Binding-site contacts:
Ligand atom O28 contacts residue ZN1 of chain 1.M at 2.1 Å.
Ligand atom O28 contacts residue GLU326 of chain 1.A at 2.8 Å (salt-bridge).
Ligand atom C14 contacts residue GOL1 of chain 1.B at 3.3 Å.
Ligand atom O24 contacts residue ALA268 of chain 1.A at 3.2 Å (h-bond).
Ligand atom F19 contacts residue TYR382 of chain 1.A at 3.5 Å.
Ligand atom F33 contacts residue GLU379 of chain 1.A at 3.1 Å.
Ligand atom C09 contacts residue ALA268 of chain 1.A at 3.2 Å (hydrophobic).
Ligand atom C07 contacts residue TYR387 of chain 1.A at 3.4 Å (hydrophobic).
Ligand atom C30 contacts residue GLU126 of chain 1.A at 3.3 Å.
Ligand atom O27 contacts residue GLU304 of chain 1.A at 2.5 Å (salt-bridge).
Ligand atom N15 contacts residue GOL1 of chain 1.B at 3.1 Å (h-bond).
Ligand atom F19 contacts residue THR384 of chain 1.A at 3.0 Å.
Ligand atom F01 contacts residue GLU379 of chain 1.A at 3.4 Å.
Ligand atom N26 contacts residue GLU270 of chain 1.A at 3.5 Å (salt-bridge).
Ligand atom C25 contacts residue ZN1 of chain 1.M at 2.8 Å.
Ligand atom N26 contacts residue ZN1 of chain 1.M at 2.9 Å.
Ligand atom C20 contacts residue TYR382 of chain 1.A at 3.3 Å (hydrophobic).
Ligand atom O28 contacts residue HIS303 of chain 1.A at 3.5 Å (h-bond).
Ligand atom F31 contacts residue ASN265 of chain 1.A at 3.3 Å.
Ligand atom C02 contacts residue GLU126 of chain 1.A at 3.2 Å.
Ligand atom O27 contacts residue GLU270 of chain 1.A at 2.9 Å (salt-bridge).
Ligand atom N26 contacts residue GLU304 of chain 1.A at 3.0 Å (salt-bridge).
Ligand atom F31 contacts residue THR112 of chain 1.A at 3.4 Å.
Ligand atom N26 contacts residue ALA268 of chain 1.A at 2.8 Å (h-bond).
Ligand atom O28 contacts residue TYR387 of chain 1.A at 2.6 Å (h-bond).
Ligand atom N12 contacts residue GOL1 of chain 1.B at 3.5 Å (h-bond).
Ligand atom O27 contacts residue HIS303 of chain 1.A at 3.2 Å.
Ligand atom F22 contacts residue VAL266 of chain 1.A at 3.3 Å.
Ligand atom O24 contacts residue GOL1 of chain 1.B at 3.3 Å.
Ligand atom C13 contacts residue GOL1 of chain 1.B at 3.4 Å.
Ligand atom C25 contacts residue TYR387 of chain 1.A at 3.4 Å (hydrophobic).
Ligand atom O27 contacts residue HIS307 of chain 1.A at 3.0 Å.
Ligand atom C32 contacts residue GLU126 of chain 1.A at 3.1 Å.
Ligand atom O24 contacts residue GLY267 of chain 1.A at 2.8 Å (h-bond).
Ligand atom C11 contacts residue ALA268 of chain 1.A at 3.2 Å (hydrophobic).
Ligand atom O27 contacts residue ZN1 of chain 1.M at 2.1 Å.
Ligand atom F01 contacts residue ALA127 of chain 1.A at 3.5 Å.
Ligand atom F33 contacts residue THR112 of chain 1.A at 3.5 Å.
Ligand atom F31 contacts residue GLN124 of chain 1.A at 3.4 Å.
Ligand atom F19 contacts residue THR383 of chain 1.A at 2.7 Å.

A small-molecule ligand and the protein it binds are described below.
Small molecule (SMILES): O=C(CNc1cc(F)cc(F)c1)N[C@@H](C(=O)NO)c1ccc(-c2cc(F)c(F)c(F)c2)cc1

Sequence of chain 1.A:
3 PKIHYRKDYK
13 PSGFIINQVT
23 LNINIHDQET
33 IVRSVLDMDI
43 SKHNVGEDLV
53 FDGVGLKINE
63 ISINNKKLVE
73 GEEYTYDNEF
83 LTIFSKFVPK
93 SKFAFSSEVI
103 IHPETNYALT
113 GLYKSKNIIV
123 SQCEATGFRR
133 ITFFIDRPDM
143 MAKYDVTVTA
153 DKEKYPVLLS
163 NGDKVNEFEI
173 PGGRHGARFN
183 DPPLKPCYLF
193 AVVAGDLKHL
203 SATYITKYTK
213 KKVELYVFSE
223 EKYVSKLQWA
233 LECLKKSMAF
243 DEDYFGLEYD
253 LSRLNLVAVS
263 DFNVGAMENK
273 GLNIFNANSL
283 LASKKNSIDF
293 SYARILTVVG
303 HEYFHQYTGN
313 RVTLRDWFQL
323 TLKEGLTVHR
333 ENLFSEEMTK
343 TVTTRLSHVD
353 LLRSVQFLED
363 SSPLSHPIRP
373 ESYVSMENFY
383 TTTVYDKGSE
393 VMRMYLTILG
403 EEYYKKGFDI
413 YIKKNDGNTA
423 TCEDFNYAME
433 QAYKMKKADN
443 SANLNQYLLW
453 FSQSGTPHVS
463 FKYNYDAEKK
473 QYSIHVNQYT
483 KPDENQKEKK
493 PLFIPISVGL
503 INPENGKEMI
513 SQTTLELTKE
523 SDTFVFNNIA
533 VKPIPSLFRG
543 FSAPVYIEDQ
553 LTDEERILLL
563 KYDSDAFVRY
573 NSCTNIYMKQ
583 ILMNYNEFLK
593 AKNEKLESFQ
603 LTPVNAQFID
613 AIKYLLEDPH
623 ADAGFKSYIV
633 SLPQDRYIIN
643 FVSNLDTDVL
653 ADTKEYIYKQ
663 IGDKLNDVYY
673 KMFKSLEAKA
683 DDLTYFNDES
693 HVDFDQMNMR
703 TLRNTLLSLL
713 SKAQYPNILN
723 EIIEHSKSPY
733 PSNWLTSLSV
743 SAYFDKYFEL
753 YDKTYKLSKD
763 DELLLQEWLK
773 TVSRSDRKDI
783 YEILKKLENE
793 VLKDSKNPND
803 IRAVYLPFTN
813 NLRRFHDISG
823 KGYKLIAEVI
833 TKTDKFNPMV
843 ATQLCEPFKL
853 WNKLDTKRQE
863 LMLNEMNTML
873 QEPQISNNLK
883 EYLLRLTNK